Binding-site contacts:
Ligand atom C1 contacts residue ASN61 of chain 1.J at 1.4 Å.
Ligand atom C5 contacts residue ASN61 of chain 1.J at 3.7 Å.
Ligand atom O7 contacts residue TYR28 of chain 1.J at 3.5 Å.
Ligand atom C2 contacts residue ASN61 of chain 1.J at 2.5 Å.
Ligand atom O7 contacts residue ASN61 of chain 1.J at 4.5 Å.
Ligand atom N2 contacts residue TYR28 of chain 1.J at 3.2 Å.
Ligand atom C7 contacts residue ASN61 of chain 1.J at 3.6 Å.
Ligand atom C3 contacts residue ASN61 of chain 1.J at 3.8 Å.
Ligand atom C4 contacts residue ASN61 of chain 1.J at 4.2 Å.
Ligand atom N2 contacts residue ASN61 of chain 1.J at 2.9 Å (h-bond).
Ligand atom C7 contacts residue TYR28 of chain 1.J at 4.0 Å (hydrophobic).
Ligand atom C2 contacts residue TYR28 of chain 1.J at 4.1 Å (hydrophobic).
Ligand atom C8 contacts residue ASN61 of chain 1.J at 3.9 Å.
Ligand atom O5 contacts residue ASN61 of chain 1.J at 2.4 Å (h-bond).

Sequence of chain 1.J:
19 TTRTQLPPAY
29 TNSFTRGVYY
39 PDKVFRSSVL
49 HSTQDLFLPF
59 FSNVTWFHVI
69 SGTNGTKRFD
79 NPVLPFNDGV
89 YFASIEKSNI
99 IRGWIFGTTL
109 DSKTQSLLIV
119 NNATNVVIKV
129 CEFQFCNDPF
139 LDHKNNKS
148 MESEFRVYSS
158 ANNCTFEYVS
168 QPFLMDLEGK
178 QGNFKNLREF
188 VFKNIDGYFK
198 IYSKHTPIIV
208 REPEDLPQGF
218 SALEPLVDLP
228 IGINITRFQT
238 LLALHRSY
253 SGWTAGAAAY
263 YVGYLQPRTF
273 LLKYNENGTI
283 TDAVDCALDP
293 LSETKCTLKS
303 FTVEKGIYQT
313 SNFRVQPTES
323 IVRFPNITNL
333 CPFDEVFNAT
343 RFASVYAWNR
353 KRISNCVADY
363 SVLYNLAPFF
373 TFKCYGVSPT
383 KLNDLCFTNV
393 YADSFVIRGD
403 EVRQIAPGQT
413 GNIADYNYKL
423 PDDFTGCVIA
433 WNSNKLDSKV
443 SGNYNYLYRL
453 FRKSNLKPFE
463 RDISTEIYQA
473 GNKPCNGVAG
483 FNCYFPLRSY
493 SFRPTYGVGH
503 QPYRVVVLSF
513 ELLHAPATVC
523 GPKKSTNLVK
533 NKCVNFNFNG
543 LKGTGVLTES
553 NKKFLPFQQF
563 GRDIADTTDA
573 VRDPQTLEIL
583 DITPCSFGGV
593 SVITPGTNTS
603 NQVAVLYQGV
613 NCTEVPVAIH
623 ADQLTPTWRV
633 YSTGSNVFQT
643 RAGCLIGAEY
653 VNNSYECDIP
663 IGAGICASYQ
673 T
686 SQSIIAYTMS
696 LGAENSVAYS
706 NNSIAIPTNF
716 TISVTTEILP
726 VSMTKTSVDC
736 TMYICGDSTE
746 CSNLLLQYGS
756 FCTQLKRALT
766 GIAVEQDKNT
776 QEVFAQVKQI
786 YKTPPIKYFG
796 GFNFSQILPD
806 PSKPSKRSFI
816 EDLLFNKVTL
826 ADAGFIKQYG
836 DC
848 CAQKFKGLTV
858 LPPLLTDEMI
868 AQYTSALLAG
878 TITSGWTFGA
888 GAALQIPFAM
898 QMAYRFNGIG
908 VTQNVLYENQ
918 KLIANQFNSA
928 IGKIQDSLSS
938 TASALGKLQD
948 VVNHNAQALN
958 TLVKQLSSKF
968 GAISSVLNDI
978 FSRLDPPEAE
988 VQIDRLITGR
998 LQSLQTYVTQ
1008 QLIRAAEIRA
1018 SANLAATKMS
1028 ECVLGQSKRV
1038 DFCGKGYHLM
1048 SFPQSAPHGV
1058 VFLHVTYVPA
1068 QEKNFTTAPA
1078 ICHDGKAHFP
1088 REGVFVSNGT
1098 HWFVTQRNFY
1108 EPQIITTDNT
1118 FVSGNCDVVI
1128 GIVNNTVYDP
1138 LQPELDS

This small molecule binds to this protein.
Small molecule (SMILES): CC(=O)N[C@@H]1[C@@H](O)[C@H](O)[C@@H](CO)O[C@H]1O